This small molecule binds to this protein.
Small molecule (SMILES): CC(=O)N[C@@H]1[C@@H](O)[C@H](O)[C@@H](CO)O[C@H]1O

Binding-site contacts:
Ligand atom C3 contacts residue ASN87 of chain 50.C at 3.8 Å.
Ligand atom C6 contacts residue SER79 of chain 50.C at 3.6 Å.
Ligand atom C8 contacts residue ILE155 of chain 50.C at 3.7 Å (hydrophobic).
Ligand atom O5 contacts residue SER79 of chain 50.C at 3.8 Å.
Ligand atom O6 contacts residue LEU91 of chain 50.C at 3.9 Å.
Ligand atom O5 contacts residue ASN87 of chain 50.C at 2.4 Å (h-bond).
Ligand atom O7 contacts residue ASN87 of chain 50.C at 4.4 Å.
Ligand atom C7 contacts residue ASN87 of chain 50.C at 3.9 Å.
Ligand atom N2 contacts residue ASN87 of chain 50.C at 2.9 Å (h-bond).
Ligand atom C4 contacts residue ASN87 of chain 50.C at 4.2 Å.
Ligand atom C5 contacts residue ASN87 of chain 50.C at 3.7 Å.
Ligand atom C1 contacts residue ASN87 of chain 50.C at 1.4 Å.
Ligand atom C5 contacts residue SER79 of chain 50.C at 4.3 Å.
Ligand atom C2 contacts residue ASN87 of chain 50.C at 2.5 Å.
Ligand atom O6 contacts residue SER79 of chain 50.C at 2.5 Å (h-bond).

Sequence of chain 50.C:
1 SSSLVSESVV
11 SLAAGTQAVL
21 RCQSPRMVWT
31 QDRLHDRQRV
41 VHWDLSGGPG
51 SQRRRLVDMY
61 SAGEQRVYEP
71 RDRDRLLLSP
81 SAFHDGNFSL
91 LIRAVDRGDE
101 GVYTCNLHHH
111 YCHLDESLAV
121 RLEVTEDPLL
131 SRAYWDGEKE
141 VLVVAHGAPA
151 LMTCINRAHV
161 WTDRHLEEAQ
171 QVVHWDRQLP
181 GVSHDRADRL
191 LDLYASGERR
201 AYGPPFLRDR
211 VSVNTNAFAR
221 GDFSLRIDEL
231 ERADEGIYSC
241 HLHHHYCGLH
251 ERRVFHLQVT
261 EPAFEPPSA